Sequence of chain 47.E:
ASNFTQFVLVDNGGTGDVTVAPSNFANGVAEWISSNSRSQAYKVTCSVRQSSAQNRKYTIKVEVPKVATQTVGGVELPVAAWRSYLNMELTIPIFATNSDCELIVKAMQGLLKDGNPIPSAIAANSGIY

A small-molecule ligand and the protein it binds are described below.
Small molecule (SMILES): Nc1ccn([C@@H]2O[C@H](CO[P](=O)(O)O[C@H]3[C@@H](O)[C@H](n4ccc(N)nc4=O)O[C@@H]3CO[P](=O)(O)O[C@H]3[C@@H](O)[C@H](n4cnc5c(N)ncnc54)O[C@@H]3CO[P](=O)(O)O[C@H]3[C@@H](O)[C@H](n4ccc(N)nc4=O)O[C@@H]3CO[P](=O)(O)O[C@H]3[C@@H](O)[C@H](n4ccc(=O)[nH]c4=O)O[C@@H]3CO[P](=O)(O)O[C@H]3[C@@H](O)[C@H](n4cnc5c(N)ncnc54)O[C@@H]3CO[P](=O)(O)O[C@H]3[C@@H](O)[C@H](n4cnc5c(=O)nc(N)[nH]c54)O[C@@H]3CO[P](=O)(O)O[C@H]3[C@@H](O)[C@H](n4cnc5c(=O)nc(N)[nH]c54)O[C@@H]3CO)[C@@H](O)[C@H]2O)c(=O)n1

Binding-site contacts:
Ligand atom C8 contacts residue LYS61 of chain 47.E at 3.4 Å.
Ligand atom C4 contacts residue TYR85 of chain 47.E at 3.6 Å (hydrophobic).
Ligand atom OP2 contacts residue ASN55 of chain 13.E at 3.4 Å (h-bond).
Ligand atom C4' contacts residue TYR85 of chain 47.E at 3.2 Å (hydrophobic).
Ligand atom C5' contacts residue TYR85 of chain 47.E at 2.9 Å (hydrophobic).
Ligand atom O4' contacts residue LYS61 of chain 47.E at 2.8 Å (salt-bridge).
Ligand atom C5 contacts residue THR45 of chain 47.E at 3.2 Å.
Ligand atom N6 contacts residue THR45 of chain 47.E at 2.7 Å (h-bond).
Ligand atom OP2 contacts residue SER51 of chain 13.E at 3.4 Å (h-bond).
Ligand atom OP2 contacts residue LYS57 of chain 13.E at 2.6 Å (salt-bridge).
Ligand atom N7 contacts residue THR45 of chain 47.E at 2.6 Å (h-bond).
Ligand atom OP2 contacts residue TYR85 of chain 47.E at 2.6 Å (h-bond).
Ligand atom O2' contacts residue GLU63 of chain 47.E at 3.2 Å (salt-bridge).
Ligand atom C5' contacts residue SER51 of chain 13.E at 3.3 Å.
Ligand atom O2 contacts residue ASN87 of chain 47.E at 3.3 Å (h-bond).
Ligand atom OP1 contacts residue SER51 of chain 13.E at 2.9 Å (h-bond).
Ligand atom C5' contacts residue ARG49 of chain 13.E at 3.5 Å.
Ligand atom O3' contacts residue ARG49 of chain 13.E at 3.4 Å (salt-bridge).
Ligand atom N7 contacts residue LYS61 of chain 47.E at 3.3 Å.
Ligand atom OP1 contacts residue ASN55 of chain 13.E at 2.8 Å (h-bond).
Ligand atom N9 contacts residue LYS61 of chain 47.E at 3.3 Å (salt-bridge).
Ligand atom O2' contacts residue TYR85 of chain 47.E at 3.4 Å.
Ligand atom C2' contacts residue GLU63 of chain 47.E at 3.5 Å.
Ligand atom OP1 contacts residue SER51 of chain 13.E at 3.5 Å.
Ligand atom N6 contacts residue THR59 of chain 47.E at 2.8 Å (h-bond).
Ligand atom OP1 contacts residue SER52 of chain 13.E at 3.2 Å.
Ligand atom N6 contacts residue CYS46 of chain 47.E at 3.3 Å (h-bond).
Ligand atom OP2 contacts residue ARG49 of chain 13.E at 2.3 Å (salt-bridge).
Ligand atom O3' contacts residue SER51 of chain 13.E at 3.4 Å (h-bond).
Ligand atom N3 contacts residue TYR85 of chain 47.E at 3.5 Å.
Ligand atom C2' contacts residue TYR85 of chain 47.E at 3.4 Å (hydrophobic).
Ligand atom C2 contacts residue SER47 of chain 47.E at 3.2 Å.
Ligand atom OP2 contacts residue LYS43 of chain 47.E at 2.7 Å (salt-bridge).
Ligand atom C6 contacts residue THR45 of chain 47.E at 3.3 Å.
Ligand atom N1 contacts residue TYR85 of chain 47.E at 3.5 Å.
Ligand atom N1 contacts residue SER47 of chain 47.E at 2.9 Å (h-bond).
Ligand atom P contacts residue SER51 of chain 13.E at 3.5 Å.
Ligand atom P contacts residue ARG49 of chain 13.E at 3.0 Å.
Ligand atom OP1 contacts residue ARG49 of chain 13.E at 2.5 Å (salt-bridge).
Ligand atom C3' contacts residue TYR85 of chain 47.E at 3.4 Å (hydrophobic).

Sequence of chain 13.E:
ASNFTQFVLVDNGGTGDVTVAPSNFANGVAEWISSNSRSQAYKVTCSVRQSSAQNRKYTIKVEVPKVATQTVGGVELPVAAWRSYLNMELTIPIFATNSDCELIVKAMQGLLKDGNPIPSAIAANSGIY